Sequence of chain 1.A:
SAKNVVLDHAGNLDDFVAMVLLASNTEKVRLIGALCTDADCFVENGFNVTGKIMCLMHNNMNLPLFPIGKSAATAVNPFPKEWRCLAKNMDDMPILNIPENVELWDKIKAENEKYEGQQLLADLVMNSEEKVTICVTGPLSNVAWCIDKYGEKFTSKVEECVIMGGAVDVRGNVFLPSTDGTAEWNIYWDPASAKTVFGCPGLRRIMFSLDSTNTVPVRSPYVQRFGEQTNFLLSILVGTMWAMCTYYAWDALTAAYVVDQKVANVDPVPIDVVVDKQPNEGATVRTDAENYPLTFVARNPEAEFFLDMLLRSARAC

Binding-site contacts:
Ligand atom O2' contacts residue ASP52 of chain 1.A at 3.5 Å (salt-bridge).
Ligand atom C6 contacts residue LYS93 of chain 1.A at 3.8 Å.
Ligand atom C4 contacts residue ASP52 of chain 1.A at 3.9 Å.
Ligand atom C1' contacts residue ASP52 of chain 1.A at 3.1 Å.
Ligand atom C2' contacts residue ASP52 of chain 1.A at 3.9 Å.
Ligand atom O2' contacts residue ASP27 of chain 1.A at 3.7 Å.
Ligand atom C3' contacts residue MET176 of chain 1.A at 3.8 Å (hydrophobic).
Ligand atom O3' contacts residue ASP273 of chain 1.A at 2.7 Å (salt-bridge).
Ligand atom C2 contacts residue ASN24 of chain 1.A at 3.7 Å.
Ligand atom C4' contacts residue ASN198 of chain 1.A at 4.0 Å.
Ligand atom C5' contacts residue MET176 of chain 1.A at 3.8 Å (hydrophobic).
Ligand atom C6 contacts residue TYR269 of chain 1.A at 3.9 Å (hydrophobic).
Ligand atom O3' contacts residue MET176 of chain 1.A at 3.8 Å.
Ligand atom C2' contacts residue CA1 of chain 1.C at 3.6 Å.
Ligand atom C4' contacts residue GLU196 of chain 1.A at 3.5 Å.
Ligand atom N3 contacts residue ASP52 of chain 1.A at 3.5 Å (salt-bridge).
Ligand atom N1 contacts residue TYR269 of chain 1.A at 3.2 Å.
Ligand atom C5' contacts residue TRP272 of chain 1.A at 3.7 Å (hydrophobic).
Ligand atom N3 contacts residue ASN24 of chain 1.A at 3.7 Å.
Ligand atom N1 contacts residue LYS93 of chain 1.A at 3.7 Å.
Ligand atom O5' contacts residue GLU196 of chain 1.A at 2.6 Å (salt-bridge).
Ligand atom O4' contacts residue ASN198 of chain 1.A at 3.8 Å.
Ligand atom C3' contacts residue CA1 of chain 1.C at 3.5 Å.
Ligand atom C5' contacts residue GLU196 of chain 1.A at 3.4 Å.
Ligand atom O3' contacts residue CA1 of chain 1.C at 2.4 Å.
Ligand atom C2 contacts residue TYR269 of chain 1.A at 3.8 Å (hydrophobic).
Ligand atom C5 contacts residue TRP272 of chain 1.A at 3.6 Å (hydrophobic).
Ligand atom O5' contacts residue ASN185 of chain 1.A at 3.0 Å (h-bond).
Ligand atom C3' contacts residue TRP272 of chain 1.A at 4.0 Å (hydrophobic).
Ligand atom O3' contacts residue ASN198 of chain 1.A at 3.2 Å (h-bond).
Ligand atom N7 contacts residue TRP272 of chain 1.A at 3.8 Å.
Ligand atom C2' contacts residue TRP272 of chain 1.A at 3.6 Å (hydrophobic).
Ligand atom C4 contacts residue TRP272 of chain 1.A at 3.8 Å (hydrophobic).
Ligand atom O2' contacts residue CA1 of chain 1.C at 2.6 Å.
Ligand atom C4' contacts residue MET176 of chain 1.A at 3.7 Å (hydrophobic).
Ligand atom O2' contacts residue ASP273 of chain 1.A at 3.1 Å (salt-bridge).
Ligand atom N9 contacts residue ASP52 of chain 1.A at 3.8 Å.
Ligand atom N9 contacts residue TRP272 of chain 1.A at 4.0 Å.
Ligand atom C3' contacts residue ASP273 of chain 1.A at 3.4 Å.
Ligand atom O3' contacts residue THR149 of chain 1.A at 3.0 Å (h-bond).

This protein binds this small molecule.
Small molecule (SMILES): O=c1[nH]cnc2c1ncn2[C@@H]1O[C@H](CO)[C@@H](O)[C@H]1O